The small molecule below binds the protein below.
Small molecule (SMILES): O=C1CC(N2CCCC2)=NC(=O)N1

Sequence of chain 1.B:
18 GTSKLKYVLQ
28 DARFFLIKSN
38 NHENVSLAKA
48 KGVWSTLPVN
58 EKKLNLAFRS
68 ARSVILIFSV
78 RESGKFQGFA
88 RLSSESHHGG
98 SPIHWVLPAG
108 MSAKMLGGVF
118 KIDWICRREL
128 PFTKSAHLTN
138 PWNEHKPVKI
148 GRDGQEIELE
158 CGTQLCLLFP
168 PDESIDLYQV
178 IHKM

Binding-site contacts:
Ligand atom NAH contacts residue SER52 of chain 1.B at 2.9 Å (h-bond).
Ligand atom CAK contacts residue ARG78 of chain 1.B at 4.1 Å.
Ligand atom CAG contacts residue LEU113 of chain 1.B at 4.0 Å (hydrophobic).
Ligand atom CAJ contacts residue TRP51 of chain 1.B at 3.7 Å (hydrophobic).
Ligand atom CAK contacts residue LYS35 of chain 1.B at 3.3 Å.
Ligand atom CAC contacts residue LYS35 of chain 1.B at 4.0 Å.
Ligand atom CAF contacts residue ASN41 of chain 1.B at 3.9 Å.
Ligand atom CAL contacts residue LYS35 of chain 1.B at 3.5 Å.
Ligand atom OAB contacts residue SER52 of chain 1.B at 3.5 Å (h-bond).
Ligand atom OAA contacts residue ARG78 of chain 1.B at 2.9 Å (salt-bridge).
Ligand atom NAM contacts residue LEU113 of chain 1.B at 4.0 Å.
Ligand atom CAG contacts residue SER52 of chain 1.B at 3.2 Å.
Ligand atom CAD contacts residue ASN41 of chain 1.B at 3.5 Å.
Ligand atom OAA contacts residue ASP150 of chain 1.B at 3.3 Å (salt-bridge).
Ligand atom OAB contacts residue LYS35 of chain 1.B at 3.9 Å.
Ligand atom CAE contacts residue TRP51 of chain 1.B at 4.1 Å (hydrophobic).
Ligand atom CAD contacts residue LEU113 of chain 1.B at 4.0 Å (hydrophobic).
Ligand atom CAE contacts residue TRP102 of chain 1.B at 3.3 Å (hydrophobic).
Ligand atom NAI contacts residue LYS35 of chain 1.B at 3.0 Å (salt-bridge).
Ligand atom CAD contacts residue TRP102 of chain 1.B at 3.7 Å (hydrophobic).
Ligand atom NAH contacts residue THR53 of chain 1.B at 4.2 Å.
Ligand atom CAG contacts residue TRP51 of chain 1.B at 3.9 Å (hydrophobic).
Ligand atom CAL contacts residue THR53 of chain 1.B at 4.2 Å.
Ligand atom NAH contacts residue TRP51 of chain 1.B at 3.2 Å.
Ligand atom NAI contacts residue ASP150 of chain 1.B at 2.7 Å (salt-bridge).
Ligand atom OAB contacts residue THR53 of chain 1.B at 3.4 Å.
Ligand atom CAE contacts residue ASN41 of chain 1.B at 4.2 Å.
Ligand atom CAL contacts residue ASP150 of chain 1.B at 3.6 Å.
Ligand atom NAM contacts residue SER52 of chain 1.B at 3.8 Å.
Ligand atom OAB contacts residue ASP150 of chain 1.B at 3.6 Å.
Ligand atom OAA contacts residue LYS35 of chain 1.B at 3.6 Å.
Ligand atom CAL contacts residue SER52 of chain 1.B at 3.6 Å.
Ligand atom CAL contacts residue TRP51 of chain 1.B at 3.5 Å (hydrophobic).
Ligand atom CAF contacts residue ASN37 of chain 1.B at 4.0 Å.
Ligand atom NAH contacts residue LYS35 of chain 1.B at 4.1 Å.
Ligand atom CAK contacts residue ASP150 of chain 1.B at 3.4 Å.
Ligand atom CAJ contacts residue SER52 of chain 1.B at 3.8 Å.
Ligand atom OAB contacts residue TRP51 of chain 1.B at 2.9 Å (h-bond).
Ligand atom OAB contacts residue ILE34 of chain 1.B at 3.9 Å.
Ligand atom NAM contacts residue TRP51 of chain 1.B at 4.1 Å.